Sequence of chain 1.D:
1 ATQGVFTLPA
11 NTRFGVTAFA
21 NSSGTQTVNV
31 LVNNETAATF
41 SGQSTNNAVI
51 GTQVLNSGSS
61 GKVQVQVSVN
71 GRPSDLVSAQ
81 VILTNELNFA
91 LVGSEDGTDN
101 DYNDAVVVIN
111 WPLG

The protein below binds the small molecule below.
Small molecule (SMILES): C[C@@H]1O[C@@H](O)[C@@H](O)[C@H](O)[C@@H]1O

Sequence of chain 1.C:
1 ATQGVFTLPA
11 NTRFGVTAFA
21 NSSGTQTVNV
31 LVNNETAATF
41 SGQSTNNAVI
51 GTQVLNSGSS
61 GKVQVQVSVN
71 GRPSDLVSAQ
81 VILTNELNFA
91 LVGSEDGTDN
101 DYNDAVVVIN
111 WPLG

Binding-site contacts:
Ligand atom O4 contacts residue ASN21 of chain 1.C at 3.1 Å (h-bond).
Ligand atom C3 contacts residue CA1 of chain 1.M at 3.4 Å.
Ligand atom C6 contacts residue THR45 of chain 1.C at 4.1 Å.
Ligand atom C4 contacts residue ASP99 of chain 1.C at 3.9 Å.
Ligand atom O2 contacts residue CA1 of chain 1.M at 2.5 Å.
Ligand atom C1 contacts residue ASP96 of chain 1.C at 3.8 Å.
Ligand atom C2 contacts residue ASP104 of chain 1.C at 3.3 Å.
Ligand atom C3 contacts residue ASP104 of chain 1.C at 3.7 Å.
Ligand atom C4 contacts residue CA1 of chain 1.N at 3.4 Å.
Ligand atom O3 contacts residue CA1 of chain 1.M at 2.5 Å.
Ligand atom O4 contacts residue CA1 of chain 1.N at 2.5 Å.
Ligand atom O2 contacts residue ASP104 of chain 1.C at 3.2 Å (salt-bridge).
Ligand atom C6 contacts residue GLY114 of chain 1.D at 3.7 Å.
Ligand atom C1 contacts residue SER22 of chain 1.C at 3.4 Å.
Ligand atom O4 contacts residue GLY114 of chain 1.D at 2.6 Å (h-bond).
Ligand atom C1 contacts residue SER23 of chain 1.C at 3.7 Å.
Ligand atom C5 contacts residue SER23 of chain 1.C at 4.0 Å.
Ligand atom C4 contacts residue GLY114 of chain 1.D at 3.4 Å.
Ligand atom C6 contacts residue SER23 of chain 1.C at 3.7 Å.
Ligand atom C2 contacts residue SER22 of chain 1.C at 3.6 Å.
Ligand atom O3 contacts residue ASP104 of chain 1.C at 3.0 Å (salt-bridge).
Ligand atom C2 contacts residue CA1 of chain 1.M at 3.3 Å.
Ligand atom C2 contacts residue CA1 of chain 1.N at 3.8 Å.
Ligand atom C3 contacts residue ASP99 of chain 1.C at 3.2 Å.
Ligand atom O5 contacts residue SER22 of chain 1.C at 3.5 Å (h-bond).
Ligand atom C5 contacts residue GLY114 of chain 1.D at 4.2 Å.
Ligand atom O4 contacts residue ASP101 of chain 1.C at 4.1 Å.
Ligand atom O2 contacts residue ASP96 of chain 1.C at 2.6 Å (salt-bridge).
Ligand atom O2 contacts residue GLU95 of chain 1.C at 3.4 Å (salt-bridge).
Ligand atom O2 contacts residue GLY97 of chain 1.C at 4.0 Å.
Ligand atom O3 contacts residue CA1 of chain 1.N at 2.5 Å.
Ligand atom O3 contacts residue ASP99 of chain 1.C at 2.5 Å (salt-bridge).
Ligand atom O3 contacts residue ASP101 of chain 1.C at 2.9 Å (salt-bridge).
Ligand atom O4 contacts residue ASP104 of chain 1.C at 3.8 Å.
Ligand atom O2 contacts residue ASP99 of chain 1.C at 3.7 Å.
Ligand atom O5 contacts residue SER23 of chain 1.C at 3.0 Å (h-bond).
Ligand atom O4 contacts residue SER22 of chain 1.C at 3.4 Å.
Ligand atom C3 contacts residue CA1 of chain 1.N at 3.4 Å.
Ligand atom O1 contacts residue SER23 of chain 1.C at 4.1 Å.
Ligand atom C2 contacts residue ASP96 of chain 1.C at 3.5 Å.